This protein binds this small molecule.
Small molecule (SMILES): CCCc1cc(=O)n2nc(NCc3ccc(-c4ccccc4)cc3F)nc2[nH]1

Binding-site contacts:
Ligand atom C13 contacts residue ARG216 of chain 1.A at 3.3 Å.
Ligand atom N15 contacts residue LEU217 of chain 1.A at 2.9 Å (h-bond).
Ligand atom C27 contacts residue PHE283 of chain 1.A at 3.7 Å (hydrophobic).
Ligand atom C8 contacts residue LEU330 of chain 1.A at 3.5 Å (hydrophobic).
Ligand atom N25 contacts residue ASN322 of chain 1.A at 3.0 Å (h-bond).
Ligand atom N18 contacts residue PHE219 of chain 1.A at 3.8 Å.
Ligand atom C24 contacts residue PHE324 of chain 1.A at 3.7 Å (hydrophobic).
Ligand atom C6 contacts residue ARG216 of chain 1.A at 3.6 Å.
Ligand atom C11 contacts residue ARG216 of chain 1.A at 3.8 Å.
Ligand atom O20 contacts residue SER220 of chain 1.A at 2.9 Å (h-bond).
Ligand atom C13 contacts residue TYR88 of chain 1.A at 3.5 Å (hydrophobic).
Ligand atom C4 contacts residue LEU217 of chain 1.A at 3.8 Å (hydrophobic).
Ligand atom C2 contacts residue ASN322 of chain 1.A at 3.2 Å.
Ligand atom N15 contacts residue PHE219 of chain 1.A at 3.7 Å.
Ligand atom C7 contacts residue PHE328 of chain 1.A at 3.7 Å (hydrophobic).
Ligand atom C12 contacts residue TYR88 of chain 1.A at 3.7 Å (hydrophobic).
Ligand atom C14 contacts residue ASN322 of chain 1.A at 3.5 Å.
Ligand atom N23 contacts residue PHE324 of chain 1.A at 3.7 Å.
Ligand atom C16 contacts residue PHE219 of chain 1.A at 3.7 Å (hydrophobic).
Ligand atom C28 contacts residue PHE283 of chain 1.A at 3.5 Å (hydrophobic).
Ligand atom C8 contacts residue ARG216 of chain 1.A at 3.3 Å.
Ligand atom F1 contacts residue ILE325 of chain 1.A at 3.4 Å.
Ligand atom N25 contacts residue PHE324 of chain 1.A at 3.8 Å.
Ligand atom C9 contacts residue ARG216 of chain 1.A at 3.5 Å.
Ligand atom C9 contacts residue LEU330 of chain 1.A at 3.7 Å (hydrophobic).
Ligand atom C5 contacts residue ARG216 of chain 1.A at 3.3 Å.
Ligand atom F1 contacts residue ALA87 of chain 1.A at 3.3 Å.
Ligand atom N17 contacts residue SER218 of chain 1.A at 3.6 Å.
Ligand atom C3 contacts residue ASN322 of chain 1.A at 3.3 Å.
Ligand atom N17 contacts residue PHE219 of chain 1.A at 3.0 Å (h-bond).
Ligand atom F1 contacts residue PHE328 of chain 1.A at 3.8 Å.
Ligand atom C14 contacts residue LEU217 of chain 1.A at 3.7 Å (hydrophobic).
Ligand atom C28 contacts residue PHE324 of chain 1.A at 3.6 Å (hydrophobic).
Ligand atom C13 contacts residue PHE328 of chain 1.A at 3.4 Å (hydrophobic).
Ligand atom C12 contacts residue ARG216 of chain 1.A at 3.5 Å.
Ligand atom C14 contacts residue ILE325 of chain 1.A at 3.7 Å (hydrophobic).
Ligand atom C10 contacts residue ARG216 of chain 1.A at 3.7 Å.
Ligand atom F1 contacts residue ASN322 of chain 1.A at 3.4 Å.
Ligand atom O20 contacts residue PHE219 of chain 1.A at 2.9 Å.
Ligand atom C21 contacts residue GLU223 of chain 1.A at 3.5 Å.

Sequence of chain 1.A:
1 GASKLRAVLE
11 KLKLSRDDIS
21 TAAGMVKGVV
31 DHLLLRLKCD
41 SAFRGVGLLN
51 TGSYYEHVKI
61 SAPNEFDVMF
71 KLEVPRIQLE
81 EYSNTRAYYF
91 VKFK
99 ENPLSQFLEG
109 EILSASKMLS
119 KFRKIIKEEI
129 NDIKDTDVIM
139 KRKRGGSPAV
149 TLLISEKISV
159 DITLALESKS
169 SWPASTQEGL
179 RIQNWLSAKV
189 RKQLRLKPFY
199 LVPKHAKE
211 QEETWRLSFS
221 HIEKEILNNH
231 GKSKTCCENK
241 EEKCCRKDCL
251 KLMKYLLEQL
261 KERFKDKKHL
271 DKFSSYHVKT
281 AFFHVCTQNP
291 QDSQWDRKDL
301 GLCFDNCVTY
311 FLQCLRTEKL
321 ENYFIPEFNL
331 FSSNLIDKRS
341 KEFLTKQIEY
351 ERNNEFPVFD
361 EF